Sequence of chain 1.C:
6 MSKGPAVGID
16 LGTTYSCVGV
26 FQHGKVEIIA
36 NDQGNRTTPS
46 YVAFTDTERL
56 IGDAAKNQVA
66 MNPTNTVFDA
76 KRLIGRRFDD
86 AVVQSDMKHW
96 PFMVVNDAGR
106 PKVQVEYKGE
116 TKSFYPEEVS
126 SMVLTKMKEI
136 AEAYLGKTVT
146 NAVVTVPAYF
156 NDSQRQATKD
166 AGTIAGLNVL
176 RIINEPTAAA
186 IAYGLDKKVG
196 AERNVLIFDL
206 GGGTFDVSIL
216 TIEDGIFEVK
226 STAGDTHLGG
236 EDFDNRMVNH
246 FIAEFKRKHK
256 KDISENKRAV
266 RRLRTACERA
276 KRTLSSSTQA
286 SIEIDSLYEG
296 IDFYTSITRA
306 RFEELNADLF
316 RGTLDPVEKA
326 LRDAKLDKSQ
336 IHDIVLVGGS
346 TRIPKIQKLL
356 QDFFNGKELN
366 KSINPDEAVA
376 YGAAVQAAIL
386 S

Binding-site contacts:
Ligand atom C2 contacts residue SER280 of chain 1.C at 3.4 Å.
Ligand atom C6 contacts residue GLY344 of chain 1.C at 3.3 Å.
Ligand atom CAB contacts residue ARG347 of chain 1.C at 3.6 Å.
Ligand atom C6 contacts residue SER345 of chain 1.C at 4.3 Å.
Ligand atom CAC contacts residue ARG277 of chain 1.C at 4.1 Å.
Ligand atom CAF contacts residue ARG347 of chain 1.C at 3.4 Å.
Ligand atom CAB contacts residue ARG277 of chain 1.C at 4.2 Å.
Ligand atom CAF contacts residue ARG277 of chain 1.C at 4.1 Å.
Ligand atom CAE contacts residue SER280 of chain 1.C at 4.0 Å.
Ligand atom C4 contacts residue ARG347 of chain 1.C at 4.0 Å.
Ligand atom NAA contacts residue GLY344 of chain 1.C at 3.6 Å.
Ligand atom CAE contacts residue ARG277 of chain 1.C at 3.7 Å.
Ligand atom N3 contacts residue ARG347 of chain 1.C at 4.0 Å.
Ligand atom N3 contacts residue LYS276 of chain 1.C at 4.2 Å.
Ligand atom C2 contacts residue LYS276 of chain 1.C at 4.3 Å.
Ligand atom C5 contacts residue ARG347 of chain 1.C at 4.2 Å.
Ligand atom N1 contacts residue LYS276 of chain 1.C at 3.9 Å.
Ligand atom NAA contacts residue SER345 of chain 1.C at 4.0 Å.
Ligand atom N1 contacts residue SER345 of chain 1.C at 4.0 Å.
Ligand atom C4 contacts residue GLY344 of chain 1.C at 4.2 Å.
Ligand atom C4 contacts residue ARG277 of chain 1.C at 4.0 Å.
Ligand atom C2 contacts residue ARG347 of chain 1.C at 4.5 Å.
Ligand atom C2 contacts residue GLY344 of chain 1.C at 4.0 Å.
Ligand atom N3 contacts residue ILE348 of chain 1.C at 4.5 Å.
Ligand atom C5 contacts residue GLY344 of chain 1.C at 3.7 Å.
Ligand atom C5 contacts residue ARG277 of chain 1.C at 4.0 Å.
Ligand atom N3 contacts residue GLY344 of chain 1.C at 4.3 Å.
Ligand atom C2 contacts residue ILE348 of chain 1.C at 3.6 Å (hydrophobic).
Ligand atom N1 contacts residue ILE348 of chain 1.C at 4.2 Å.
Ligand atom C4 contacts residue SER280 of chain 1.C at 3.8 Å.
Ligand atom CAF contacts residue GLY344 of chain 1.C at 4.3 Å.
Ligand atom N3 contacts residue SER280 of chain 1.C at 2.7 Å (h-bond).
Ligand atom N1 contacts residue GLY344 of chain 1.C at 3.5 Å (h-bond).
Ligand atom N3 contacts residue ARG277 of chain 1.C at 3.9 Å.
Ligand atom CAC contacts residue ARG347 of chain 1.C at 3.4 Å.
Ligand atom CAE contacts residue ARG347 of chain 1.C at 3.6 Å.

The small molecule below binds the protein below.
Small molecule (SMILES): Nc1ncnc2ccccc12